Sequence of chain 53.A:
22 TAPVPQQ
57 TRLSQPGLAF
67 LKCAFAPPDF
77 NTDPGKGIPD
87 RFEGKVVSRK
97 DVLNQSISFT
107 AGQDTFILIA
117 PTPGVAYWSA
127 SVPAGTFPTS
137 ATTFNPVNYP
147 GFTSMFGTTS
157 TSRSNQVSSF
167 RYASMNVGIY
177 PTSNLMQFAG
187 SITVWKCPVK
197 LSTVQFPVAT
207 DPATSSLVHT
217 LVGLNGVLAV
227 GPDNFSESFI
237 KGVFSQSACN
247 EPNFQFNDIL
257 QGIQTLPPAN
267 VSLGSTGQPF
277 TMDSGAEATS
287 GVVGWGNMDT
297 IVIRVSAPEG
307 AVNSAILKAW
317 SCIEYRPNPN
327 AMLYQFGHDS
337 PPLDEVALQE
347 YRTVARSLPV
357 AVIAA

Binding-site contacts:
Ligand atom CG2 contacts residue PHE71 of chain 53.A at 4.0 Å (hydrophobic).
Ligand atom CD1 contacts residue THR349 of chain 53.A at 4.3 Å.

The protein below binds the small molecule below.
Small molecule (SMILES): CC[C@H](C)[C@@H](C=O)NC(=O)[C@H](CO)NC(=O)[C@H](CCCCN)NC(=O)[C@@H](N)C(C)C